Sequence of chain 1.G:
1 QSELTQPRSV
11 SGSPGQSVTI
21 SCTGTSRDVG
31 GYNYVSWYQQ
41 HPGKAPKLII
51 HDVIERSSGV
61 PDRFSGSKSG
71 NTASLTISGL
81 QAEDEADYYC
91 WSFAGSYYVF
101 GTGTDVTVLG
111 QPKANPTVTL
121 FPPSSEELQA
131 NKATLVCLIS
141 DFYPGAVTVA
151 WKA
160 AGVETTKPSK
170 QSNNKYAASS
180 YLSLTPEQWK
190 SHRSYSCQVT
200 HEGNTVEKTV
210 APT

Sequence of chain 1.I:
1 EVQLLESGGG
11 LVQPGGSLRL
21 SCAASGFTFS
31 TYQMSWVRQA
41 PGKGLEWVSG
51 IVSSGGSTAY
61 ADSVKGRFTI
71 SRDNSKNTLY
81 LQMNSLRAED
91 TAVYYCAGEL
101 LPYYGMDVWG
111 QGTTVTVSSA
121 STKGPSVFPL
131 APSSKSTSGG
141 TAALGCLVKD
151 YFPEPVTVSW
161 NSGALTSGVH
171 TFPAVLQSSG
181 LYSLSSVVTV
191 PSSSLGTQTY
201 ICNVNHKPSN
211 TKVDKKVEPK

Sequence of chain 1.A:
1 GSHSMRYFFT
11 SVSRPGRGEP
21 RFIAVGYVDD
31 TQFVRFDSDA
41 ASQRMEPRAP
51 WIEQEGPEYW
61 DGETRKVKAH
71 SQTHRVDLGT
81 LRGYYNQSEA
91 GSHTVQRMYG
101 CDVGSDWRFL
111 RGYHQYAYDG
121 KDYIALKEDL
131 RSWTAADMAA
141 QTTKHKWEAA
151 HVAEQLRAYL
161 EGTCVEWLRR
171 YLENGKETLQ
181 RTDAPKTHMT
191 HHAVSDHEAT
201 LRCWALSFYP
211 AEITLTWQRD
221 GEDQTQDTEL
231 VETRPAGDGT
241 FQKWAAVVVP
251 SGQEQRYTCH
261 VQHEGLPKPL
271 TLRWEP

Binding-site contacts:
Ligand atom CA contacts residue ASP77 of chain 1.A at 3.5 Å.
Ligand atom C contacts residue GLY95 of chain 1.G at 3.4 Å.
Ligand atom C contacts residue TYR7 of chain 1.A at 3.4 Å (hydrophobic).
Ligand atom O contacts residue HIS70 of chain 1.A at 3.0 Å.
Ligand atom CD1 contacts residue HIS70 of chain 1.A at 3.3 Å.
Ligand atom N contacts residue TYR99 of chain 1.A at 3.2 Å (h-bond).
Ligand atom CE contacts residue TYR98 of chain 1.G at 3.3 Å (hydrophobic).
Ligand atom OE1 contacts residue SER26 of chain 1.G at 2.9 Å (h-bond).
Ligand atom CB contacts residue TYR99 of chain 1.A at 3.4 Å (hydrophobic).
Ligand atom OG1 contacts residue SER96 of chain 1.G at 3.3 Å.
Ligand atom CA contacts residue TYR7 of chain 1.A at 3.2 Å (hydrophobic).
Ligand atom N contacts residue TYR171 of chain 1.A at 2.9 Å (h-bond).
Ligand atom N contacts residue TYR7 of chain 1.A at 2.8 Å (h-bond).
Ligand atom O contacts residue LYS66 of chain 1.A at 2.9 Å (salt-bridge).
Ligand atom CG contacts residue GLU63 of chain 1.A at 3.5 Å.
Ligand atom CE3 contacts residue GLY95 of chain 1.G at 3.4 Å.
Ligand atom CD2 contacts residue TYR99 of chain 1.A at 3.3 Å (hydrophobic).
Ligand atom C contacts residue LYS146 of chain 1.A at 3.5 Å.
Ligand atom O contacts residue PHE93 of chain 1.G at 3.4 Å.
Ligand atom N contacts residue GLY95 of chain 1.G at 2.9 Å (h-bond).
Ligand atom CB contacts residue TRP167 of chain 1.A at 3.5 Å (hydrophobic).
Ligand atom CD2 contacts residue LEU156 of chain 1.A at 3.4 Å (hydrophobic).
Ligand atom O contacts residue LYS146 of chain 1.A at 2.8 Å (salt-bridge).
Ligand atom O contacts residue GLY95 of chain 1.G at 3.1 Å.
Ligand atom O contacts residue THR80 of chain 1.A at 3.3 Å.
Ligand atom N contacts residue GLU63 of chain 1.A at 2.9 Å (salt-bridge).
Ligand atom CB contacts residue TYR103 of chain 1.I at 3.4 Å (hydrophobic).
Ligand atom CA contacts residue GLY95 of chain 1.G at 3.1 Å.
Ligand atom CD1 contacts residue MET45 of chain 1.A at 3.3 Å (hydrophobic).
Ligand atom O contacts residue TYR159 of chain 1.A at 2.7 Å (h-bond).
Ligand atom CA contacts residue TYR103 of chain 1.I at 3.2 Å (hydrophobic).
Ligand atom NE2 contacts residue ARG27 of chain 1.G at 3.5 Å.
Ligand atom OG contacts residue LYS66 of chain 1.A at 3.0 Å (salt-bridge).
Ligand atom C contacts residue TYR103 of chain 1.I at 3.2 Å (hydrophobic).
Ligand atom N contacts residue ASP77 of chain 1.A at 3.0 Å (salt-bridge).
Ligand atom O contacts residue LYS146 of chain 1.A at 3.5 Å.
Ligand atom OG contacts residue GLU63 of chain 1.A at 2.8 Å (salt-bridge).
Ligand atom O contacts residue TYR103 of chain 1.I at 2.5 Å (h-bond).
Ligand atom O contacts residue TRP147 of chain 1.A at 3.0 Å (h-bond).
Ligand atom CE2 contacts residue ALA59 of chain 1.I at 3.4 Å (hydrophobic).

A small-molecule ligand and the protein it binds are described below.
Small molecule (SMILES): CC[C@H](C)[C@H](NC(=O)[C@H](CC1=CN=C2C=CC=CC12)NC(=O)[C@H](CCSC)NC(=O)[C@H](CC(C)C)NC(=O)[C@H](CC(C)C)NC(=O)[C@@H](N)CO)C(=O)N[C@H](C(=O)N[C@@H](CCC(N)=O)C(=O)N[C@H](C=O)C(C)C)[C@@H](C)O